A protein and the small-molecule ligand that binds it are described below.
Small molecule (SMILES): CS(=O)(=O)Nc1cccc2[nH]ncc12

Sequence of chain 1.A:
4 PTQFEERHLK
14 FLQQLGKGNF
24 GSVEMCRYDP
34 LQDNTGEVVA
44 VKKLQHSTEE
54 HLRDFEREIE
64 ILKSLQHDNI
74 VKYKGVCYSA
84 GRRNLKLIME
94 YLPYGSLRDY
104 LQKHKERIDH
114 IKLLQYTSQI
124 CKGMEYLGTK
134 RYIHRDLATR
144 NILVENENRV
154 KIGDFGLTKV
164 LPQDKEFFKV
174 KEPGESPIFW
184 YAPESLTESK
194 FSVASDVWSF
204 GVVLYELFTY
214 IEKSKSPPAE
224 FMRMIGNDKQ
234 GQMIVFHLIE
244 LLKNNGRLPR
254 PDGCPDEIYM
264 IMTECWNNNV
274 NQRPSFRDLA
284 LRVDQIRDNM

Binding-site contacts:
Ligand atom N contacts residue LEU146 of chain 1.A at 4.4 Å.
Ligand atom C4 contacts residue MET92 of chain 1.A at 3.6 Å (hydrophobic).
Ligand atom N1 contacts residue TYR94 of chain 1.A at 3.9 Å.
Ligand atom N contacts residue VAL26 of chain 1.A at 4.0 Å.
Ligand atom N1 contacts residue LEU95 of chain 1.A at 3.5 Å (h-bond).
Ligand atom C2 contacts residue GLU93 of chain 1.A at 4.0 Å.
Ligand atom C3 contacts residue LEU95 of chain 1.A at 4.0 Å (hydrophobic).
Ligand atom C4 contacts residue VAL74 of chain 1.A at 4.3 Å (hydrophobic).
Ligand atom C1 contacts residue VAL26 of chain 1.A at 4.3 Å (hydrophobic).
Ligand atom C1 contacts residue LEU146 of chain 1.A at 4.0 Å (hydrophobic).
Ligand atom C6 contacts residue VAL26 of chain 1.A at 3.9 Å (hydrophobic).
Ligand atom C2 contacts residue LEU146 of chain 1.A at 3.5 Å (hydrophobic).
Ligand atom C contacts residue LEU146 of chain 1.A at 4.0 Å (hydrophobic).
Ligand atom N1 contacts residue LEU146 of chain 1.A at 4.0 Å.
Ligand atom N2 contacts residue LEU18 of chain 1.A at 4.4 Å.
Ligand atom N2 contacts residue TYR94 of chain 1.A at 3.5 Å.
Ligand atom S contacts residue GLY19 of chain 1.A at 3.9 Å.
Ligand atom C3 contacts residue TYR94 of chain 1.A at 4.1 Å (hydrophobic).
Ligand atom C3 contacts residue ALA43 of chain 1.A at 4.4 Å (hydrophobic).
Ligand atom N2 contacts residue LEU95 of chain 1.A at 3.2 Å (h-bond).
Ligand atom C5 contacts residue MET92 of chain 1.A at 3.6 Å (hydrophobic).
Ligand atom N1 contacts residue GLU93 of chain 1.A at 3.0 Å (salt-bridge).
Ligand atom C4 contacts residue ALA43 of chain 1.A at 4.1 Å (hydrophobic).
Ligand atom C3 contacts residue LEU18 of chain 1.A at 3.7 Å (hydrophobic).
Ligand atom O contacts residue GLY19 of chain 1.A at 3.6 Å.
Ligand atom C5 contacts residue LEU146 of chain 1.A at 3.8 Å (hydrophobic).
Ligand atom C7 contacts residue LEU146 of chain 1.A at 3.5 Å (hydrophobic).
Ligand atom C4 contacts residue LEU146 of chain 1.A at 3.5 Å (hydrophobic).
Ligand atom C contacts residue VAL26 of chain 1.A at 3.9 Å (hydrophobic).
Ligand atom O1 contacts residue VAL26 of chain 1.A at 4.0 Å.
Ligand atom C2 contacts residue ALA43 of chain 1.A at 3.7 Å (hydrophobic).
Ligand atom O1 contacts residue GLY19 of chain 1.A at 3.2 Å (h-bond).
Ligand atom N2 contacts residue GLU93 of chain 1.A at 3.9 Å.
Ligand atom N1 contacts residue ALA43 of chain 1.A at 3.5 Å.
Ligand atom C1 contacts residue ALA43 of chain 1.A at 4.3 Å (hydrophobic).
Ligand atom N2 contacts residue ALA43 of chain 1.A at 3.9 Å.
Ligand atom C1 contacts residue LEU18 of chain 1.A at 4.3 Å (hydrophobic).
Ligand atom N contacts residue LEU18 of chain 1.A at 4.0 Å.
Ligand atom O contacts residue LEU18 of chain 1.A at 4.1 Å.
Ligand atom C6 contacts residue LEU146 of chain 1.A at 4.3 Å (hydrophobic).